Sequence of chain 4.C:
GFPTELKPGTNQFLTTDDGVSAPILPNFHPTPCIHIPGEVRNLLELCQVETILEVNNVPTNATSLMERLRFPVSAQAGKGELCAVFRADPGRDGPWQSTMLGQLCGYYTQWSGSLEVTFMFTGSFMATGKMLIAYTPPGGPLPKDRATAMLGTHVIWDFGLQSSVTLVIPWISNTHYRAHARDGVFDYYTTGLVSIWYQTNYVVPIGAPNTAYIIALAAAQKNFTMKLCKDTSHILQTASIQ

Sequence of chain 4.A:
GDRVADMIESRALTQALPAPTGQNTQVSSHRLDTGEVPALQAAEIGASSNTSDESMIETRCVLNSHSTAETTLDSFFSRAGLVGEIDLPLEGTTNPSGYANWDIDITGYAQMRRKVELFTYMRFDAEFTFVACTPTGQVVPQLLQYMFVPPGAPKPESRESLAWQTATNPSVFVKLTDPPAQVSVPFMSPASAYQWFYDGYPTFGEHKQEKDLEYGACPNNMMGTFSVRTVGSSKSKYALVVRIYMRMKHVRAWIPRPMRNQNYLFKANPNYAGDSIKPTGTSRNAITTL

Binding-site contacts:
Ligand atom NAT contacts residue PHE155 of chain 4.A at 3.6 Å.
Ligand atom CAA contacts residue PRO177 of chain 4.A at 3.5 Å (hydrophobic).
Ligand atom CAI contacts residue PHE155 of chain 4.A at 3.1 Å (hydrophobic).
Ligand atom CAQ contacts residue ILE113 of chain 4.A at 3.9 Å (hydrophobic).
Ligand atom CAH contacts residue PHE135 of chain 4.A at 3.4 Å (hydrophobic).
Ligand atom CAR contacts residue TYR201 of chain 4.A at 3.2 Å (hydrophobic).
Ligand atom CAL contacts residue THR114 of chain 4.A at 3.8 Å.
Ligand atom CAF contacts residue TRP203 of chain 4.A at 3.7 Å (hydrophobic).
Ligand atom NBE contacts residue TRP203 of chain 4.A at 3.8 Å.
Ligand atom CAM contacts residue PRO177 of chain 4.A at 3.6 Å (hydrophobic).
Ligand atom OAW contacts residue MET195 of chain 4.A at 3.5 Å.
Ligand atom CAY contacts residue THR114 of chain 4.A at 3.8 Å.
Ligand atom CAK contacts residue PHE155 of chain 4.A at 2.9 Å (hydrophobic).
Ligand atom CAB contacts residue PHE135 of chain 4.A at 3.8 Å (hydrophobic).
Ligand atom CAE contacts residue PHE137 of chain 4.A at 3.9 Å (hydrophobic).
Ligand atom NAC contacts residue ALA275 of chain 4.A at 3.5 Å.
Ligand atom NAC contacts residue THR114 of chain 4.A at 3.1 Å (h-bond).
Ligand atom CAS contacts residue TYR201 of chain 4.A at 3.7 Å (hydrophobic).
Ligand atom CAH contacts residue VAL192 of chain 4.A at 3.5 Å (hydrophobic).
Ligand atom OAD contacts residue ILE113 of chain 4.A at 3.1 Å (h-bond).
Ligand atom CAB contacts residue PHE131 of chain 4.A at 3.8 Å (hydrophobic).
Ligand atom CBA contacts residue ILE111 of chain 4.A at 3.7 Å (hydrophobic).
Ligand atom CAJ contacts residue PHE135 of chain 4.A at 3.1 Å (hydrophobic).
Ligand atom CAF contacts residue ASN228 of chain 4.A at 3.8 Å.
Ligand atom CAF contacts residue GLN202 of chain 4.A at 3.5 Å.
Ligand atom CAA contacts residue SER178 of chain 4.A at 3.5 Å.
Ligand atom CAR contacts residue ASN228 of chain 4.A at 3.7 Å.
Ligand atom CAA contacts residue VAL179 of chain 4.A at 3.1 Å (hydrophobic).
Ligand atom CAG contacts residue ASN228 of chain 4.A at 3.3 Å.
Ligand atom OAV contacts residue VAL190 of chain 4.A at 3.9 Å.
Ligand atom OAD contacts residue ASP112 of chain 4.A at 3.4 Å.
Ligand atom CAN contacts residue PHE135 of chain 4.A at 3.4 Å (hydrophobic).
Ligand atom CAJ contacts residue VAL192 of chain 4.A at 3.7 Å (hydrophobic).
Ligand atom CAZ contacts residue VAL192 of chain 4.A at 3.6 Å (hydrophobic).
Ligand atom OAW contacts residue ILE111 of chain 4.A at 3.2 Å.
Ligand atom CAG contacts residue GLN202 of chain 4.A at 3.5 Å.
Ligand atom CAM contacts residue PHE155 of chain 4.A at 3.8 Å (hydrophobic).
Ligand atom CAA contacts residue TYR153 of chain 4.A at 3.9 Å (hydrophobic).
Ligand atom CBB contacts residue ASN228 of chain 4.A at 3.7 Å.
Ligand atom CAS contacts residue ASN228 of chain 4.A at 3.8 Å.

Sequence of chain 3.C:
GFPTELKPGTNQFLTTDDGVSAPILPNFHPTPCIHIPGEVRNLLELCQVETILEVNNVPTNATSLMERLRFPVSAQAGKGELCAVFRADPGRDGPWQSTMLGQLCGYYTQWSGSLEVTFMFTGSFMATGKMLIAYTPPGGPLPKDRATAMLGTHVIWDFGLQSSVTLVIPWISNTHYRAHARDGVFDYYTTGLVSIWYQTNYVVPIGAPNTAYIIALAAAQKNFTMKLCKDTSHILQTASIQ

The protein below binds the small molecule below.
Small molecule (SMILES): CCO/N=C/c1ccc(OCC[C@@H](C)CCN2CCN(c3ccnc(N)c3)C2=O)cc1